The small molecule below binds the protein below.
Small molecule (SMILES): CC(=O)N[C@H]1[C@H](O[C@H]2[C@H](O)[C@@H](NC(C)=O)CO[C@@H]2CO)O[C@H](CO[C@H]2O[C@H](CO)[C@@H](O)[C@H](O)[C@@H]2O)[C@@H](O[C@H]2O[C@H](CO)[C@@H](O)[C@H](O)[C@@H]2O)[C@@H]1O[C@@H]1O[C@H](CS(=O)(=O)O)[C@@H](O)[C@H](O)[C@H]1O

Binding-site contacts:
Ligand atom C4 contacts residue PHE738 of chain 1.A at 3.5 Å (hydrophobic).
Ligand atom C6 contacts residue SER287 of chain 1.A at 4.2 Å.
Ligand atom C4 contacts residue ASN739 of chain 1.A at 4.5 Å.
Ligand atom C5 contacts residue PHE738 of chain 1.A at 4.1 Å (hydrophobic).
Ligand atom N2 contacts residue PRO289 of chain 1.A at 4.2 Å.
Ligand atom C8 contacts residue PRO289 of chain 1.A at 3.7 Å (hydrophobic).
Ligand atom C7 contacts residue PHE738 of chain 1.A at 4.4 Å (hydrophobic).
Ligand atom C7 contacts residue PRO289 of chain 1.A at 4.2 Å (hydrophobic).
Ligand atom N2 contacts residue ASN468 of chain 1.A at 3.0 Å (h-bond).
Ligand atom O7 contacts residue PHE738 of chain 1.A at 3.6 Å.
Ligand atom O7 contacts residue ASN468 of chain 1.A at 3.5 Å (h-bond).
Ligand atom O5 contacts residue SER287 of chain 1.A at 4.2 Å.
Ligand atom C1 contacts residue SER287 of chain 1.A at 4.3 Å.
Ligand atom O6 contacts residue SER287 of chain 1.A at 3.1 Å (h-bond).
Ligand atom C7 contacts residue ASN468 of chain 1.A at 3.5 Å.
Ligand atom C3 contacts residue LYS740 of chain 1.A at 4.5 Å.
Ligand atom O3 contacts residue LYS740 of chain 1.A at 3.6 Å.
Ligand atom O5 contacts residue ASN468 of chain 1.A at 2.4 Å (h-bond).
Ligand atom C4 contacts residue ASN468 of chain 1.A at 4.3 Å.
Ligand atom C5 contacts residue ASN468 of chain 1.A at 3.7 Å.
Ligand atom C2 contacts residue LYS740 of chain 1.A at 4.1 Å.
Ligand atom C1 contacts residue ASN468 of chain 1.A at 1.5 Å.
Ligand atom C5 contacts residue SER287 of chain 1.A at 4.1 Å.
Ligand atom O2 contacts residue ASN739 of chain 1.A at 3.7 Å.
Ligand atom C3 contacts residue ASN468 of chain 1.A at 3.9 Å.
Ligand atom C6 contacts residue PHE738 of chain 1.A at 3.5 Å (hydrophobic).
Ligand atom O2 contacts residue LYS740 of chain 1.A at 3.1 Å (salt-bridge).
Ligand atom C2 contacts residue ASN468 of chain 1.A at 2.5 Å.
Ligand atom O4 contacts residue PHE738 of chain 1.A at 3.4 Å.
Ligand atom C8 contacts residue PHE738 of chain 1.A at 4.0 Å (hydrophobic).
Ligand atom O3 contacts residue PHE738 of chain 1.A at 3.1 Å.
Ligand atom C3 contacts residue PHE738 of chain 1.A at 4.3 Å (hydrophobic).

Sequence of chain 1.A:
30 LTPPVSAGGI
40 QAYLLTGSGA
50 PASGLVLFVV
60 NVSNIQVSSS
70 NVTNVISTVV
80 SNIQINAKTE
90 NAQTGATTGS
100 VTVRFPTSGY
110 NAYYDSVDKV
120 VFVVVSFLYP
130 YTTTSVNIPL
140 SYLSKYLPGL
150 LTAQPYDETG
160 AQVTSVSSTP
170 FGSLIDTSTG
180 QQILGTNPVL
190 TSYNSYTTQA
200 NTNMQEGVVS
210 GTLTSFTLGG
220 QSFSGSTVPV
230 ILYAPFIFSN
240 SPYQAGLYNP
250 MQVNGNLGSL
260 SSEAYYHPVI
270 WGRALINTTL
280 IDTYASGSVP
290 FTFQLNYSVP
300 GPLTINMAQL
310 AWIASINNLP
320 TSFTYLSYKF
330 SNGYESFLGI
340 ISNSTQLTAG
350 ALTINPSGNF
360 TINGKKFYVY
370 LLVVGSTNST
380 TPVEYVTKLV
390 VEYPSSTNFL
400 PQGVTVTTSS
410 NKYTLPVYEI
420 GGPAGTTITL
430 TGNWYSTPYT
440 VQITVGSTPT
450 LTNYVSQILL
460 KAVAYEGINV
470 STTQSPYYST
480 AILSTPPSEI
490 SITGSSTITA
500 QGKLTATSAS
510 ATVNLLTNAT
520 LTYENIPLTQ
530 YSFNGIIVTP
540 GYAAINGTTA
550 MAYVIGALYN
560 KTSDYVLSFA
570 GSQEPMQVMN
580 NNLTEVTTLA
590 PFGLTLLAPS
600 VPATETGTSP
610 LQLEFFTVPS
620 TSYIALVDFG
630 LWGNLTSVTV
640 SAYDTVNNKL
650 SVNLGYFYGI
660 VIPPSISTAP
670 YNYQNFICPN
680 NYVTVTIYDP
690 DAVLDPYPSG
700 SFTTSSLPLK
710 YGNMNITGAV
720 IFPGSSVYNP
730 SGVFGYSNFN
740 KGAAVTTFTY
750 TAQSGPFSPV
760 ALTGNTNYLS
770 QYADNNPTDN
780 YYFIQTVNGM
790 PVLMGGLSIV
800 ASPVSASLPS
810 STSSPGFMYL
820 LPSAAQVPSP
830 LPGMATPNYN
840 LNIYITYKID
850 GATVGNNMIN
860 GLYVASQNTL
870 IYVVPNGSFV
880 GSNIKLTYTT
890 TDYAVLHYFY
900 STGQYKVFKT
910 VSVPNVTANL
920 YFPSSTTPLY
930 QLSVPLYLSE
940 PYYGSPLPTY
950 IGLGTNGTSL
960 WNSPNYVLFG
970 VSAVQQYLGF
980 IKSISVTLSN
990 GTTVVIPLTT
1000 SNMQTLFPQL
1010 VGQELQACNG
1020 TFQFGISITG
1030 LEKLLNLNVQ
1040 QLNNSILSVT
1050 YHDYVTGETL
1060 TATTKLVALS